Binding-site contacts:
Ligand atom O7 contacts residue ASN305 of chain 1.B at 3.0 Å (h-bond).
Ligand atom N2 contacts residue ASN305 of chain 1.B at 2.9 Å (h-bond).
Ligand atom C4 contacts residue ASN305 of chain 1.B at 4.2 Å.
Ligand atom C1 contacts residue ASN306 of chain 1.B at 3.7 Å.
Ligand atom O5 contacts residue ASN306 of chain 1.B at 3.0 Å (h-bond).
Ligand atom C1 contacts residue ASN305 of chain 1.B at 1.4 Å.
Ligand atom C2 contacts residue ASN305 of chain 1.B at 2.5 Å.
Ligand atom O6 contacts residue ASN306 of chain 1.B at 4.0 Å.
Ligand atom C6 contacts residue ASN306 of chain 1.B at 4.2 Å.
Ligand atom C3 contacts residue ASN305 of chain 1.B at 3.8 Å.
Ligand atom C5 contacts residue ASN306 of chain 1.B at 4.2 Å.
Ligand atom O5 contacts residue ASN305 of chain 1.B at 2.4 Å (h-bond).
Ligand atom C5 contacts residue ASN305 of chain 1.B at 3.7 Å.
Ligand atom C7 contacts residue ASN305 of chain 1.B at 3.6 Å.

The small molecule below binds the protein below.
Small molecule (SMILES): CC(=O)N[C@@H]1[C@@H](O)[C@H](O)[C@@H](CO)O[C@H]1O

Sequence of chain 1.B:
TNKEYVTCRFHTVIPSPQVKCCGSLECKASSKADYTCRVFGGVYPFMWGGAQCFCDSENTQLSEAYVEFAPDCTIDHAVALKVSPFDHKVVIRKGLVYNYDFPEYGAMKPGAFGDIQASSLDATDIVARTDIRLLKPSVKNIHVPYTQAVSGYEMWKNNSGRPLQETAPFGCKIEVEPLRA